Sequence of chain 1.K:
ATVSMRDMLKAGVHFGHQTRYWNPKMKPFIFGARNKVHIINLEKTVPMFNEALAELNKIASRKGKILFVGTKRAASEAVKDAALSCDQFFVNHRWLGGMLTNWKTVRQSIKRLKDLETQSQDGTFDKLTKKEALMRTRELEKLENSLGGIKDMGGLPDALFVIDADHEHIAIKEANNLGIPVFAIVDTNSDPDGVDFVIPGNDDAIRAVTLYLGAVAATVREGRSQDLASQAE

A protein and the small-molecule ligand that binds it are described below.
Small molecule (SMILES): CC(C)C[C@H](NC(=O)[C@H](CCC(N)=O)NC(=O)[C@H](C)NC(=O)[C@H](Cc1ccccc1)NC(=O)[C@H](CO)NC(=O)[C@H](CCC(=O)O)NC(=O)[C@@H](N)[C@@H](C)O)C(=O)N[C@@H](Cc1ccccc1)C(=O)N[C@H](C=O)CCC(=O)O

Binding-site contacts:
Ligand atom CZ contacts residue ILE41 of chain 1.K at 4.1 Å (hydrophobic).
Ligand atom CD1 contacts residue PHE32 of chain 1.K at 3.9 Å (hydrophobic).
Ligand atom CE1 contacts residue ILE40 of chain 1.K at 4.3 Å (hydrophobic).
Ligand atom O contacts residue LEU10 of chain 1.K at 4.5 Å.
Ligand atom CB contacts residue LEU10 of chain 1.K at 3.6 Å (hydrophobic).
Ligand atom CE2 contacts residue LEU43 of chain 1.K at 3.4 Å (hydrophobic).
Ligand atom CG2 contacts residue MET6 of chain 1.K at 3.5 Å (hydrophobic).
Ligand atom CD1 contacts residue LEU10 of chain 1.K at 4.2 Å (hydrophobic).
Ligand atom CD2 contacts residue ARG35 of chain 1.K at 4.4 Å.
Ligand atom CE2 contacts residue PHE32 of chain 1.K at 4.4 Å (hydrophobic).
Ligand atom CE2 contacts residue ARG35 of chain 1.K at 3.5 Å.
Ligand atom CB contacts residue PHE32 of chain 1.K at 4.5 Å (hydrophobic).
Ligand atom CZ contacts residue LEU43 of chain 1.K at 4.5 Å (hydrophobic).
Ligand atom CE1 contacts residue PHE32 of chain 1.K at 4.1 Å (hydrophobic).
Ligand atom CZ contacts residue ILE40 of chain 1.K at 4.3 Å (hydrophobic).
Ligand atom CE1 contacts residue ARG35 of chain 1.K at 4.3 Å.
Ligand atom N contacts residue ARG7 of chain 1.K at 4.5 Å.
Ligand atom CA contacts residue PHE32 of chain 1.K at 4.3 Å (hydrophobic).
Ligand atom CG2 contacts residue ARG7 of chain 1.K at 4.0 Å.
Ligand atom CG contacts residue ARG7 of chain 1.K at 4.3 Å.
Ligand atom O contacts residue ARG35 of chain 1.K at 4.3 Å.
Ligand atom CG contacts residue PHE32 of chain 1.K at 4.3 Å (hydrophobic).
Ligand atom CE1 contacts residue HIS15 of chain 1.K at 3.8 Å.
Ligand atom CZ contacts residue LEU10 of chain 1.K at 4.5 Å (hydrophobic).
Ligand atom CD2 contacts residue LEU43 of chain 1.K at 3.8 Å (hydrophobic).
Ligand atom CE1 contacts residue PHE16 of chain 1.K at 4.2 Å (hydrophobic).
Ligand atom O contacts residue MET6 of chain 1.K at 3.7 Å.
Ligand atom CB contacts residue ARG7 of chain 1.K at 3.7 Å.
Ligand atom CB contacts residue MET6 of chain 1.K at 4.3 Å (hydrophobic).
Ligand atom CG contacts residue LEU10 of chain 1.K at 4.4 Å (hydrophobic).
Ligand atom CD2 contacts residue MET6 of chain 1.K at 4.4 Å (hydrophobic).
Ligand atom CD2 contacts residue PHE32 of chain 1.K at 4.0 Å (hydrophobic).
Ligand atom CE2 contacts residue LEU10 of chain 1.K at 4.5 Å (hydrophobic).
Ligand atom CD2 contacts residue ARG7 of chain 1.K at 3.2 Å.
Ligand atom CZ contacts residue ARG35 of chain 1.K at 3.3 Å.
Ligand atom CD1 contacts residue ARG7 of chain 1.K at 4.2 Å.
Ligand atom CZ contacts residue HIS15 of chain 1.K at 4.3 Å.
Ligand atom CD1 contacts residue MET6 of chain 1.K at 4.3 Å (hydrophobic).
Ligand atom CD1 contacts residue HIS15 of chain 1.K at 4.3 Å.
Ligand atom C contacts residue LEU10 of chain 1.K at 4.5 Å (hydrophobic).